Sequence of chain 1.A:
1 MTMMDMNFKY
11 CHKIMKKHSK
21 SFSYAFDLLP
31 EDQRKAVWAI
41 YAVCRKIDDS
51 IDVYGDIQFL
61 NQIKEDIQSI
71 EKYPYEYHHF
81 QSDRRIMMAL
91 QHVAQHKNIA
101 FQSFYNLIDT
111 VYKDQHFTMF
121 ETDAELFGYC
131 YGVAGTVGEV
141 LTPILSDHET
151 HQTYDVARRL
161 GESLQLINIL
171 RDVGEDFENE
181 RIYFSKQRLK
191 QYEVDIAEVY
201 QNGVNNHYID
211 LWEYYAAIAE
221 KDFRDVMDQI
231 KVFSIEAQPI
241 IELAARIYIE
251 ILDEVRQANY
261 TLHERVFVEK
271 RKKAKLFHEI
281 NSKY

A small-molecule ligand and the protein it binds are described below.
Small molecule (SMILES): O[C@]1(c2ccc(-c3ccccc3)cc2)CN2CCC1CC2

Binding-site contacts:
Ligand atom CAB contacts residue LEU141 of chain 1.A at 4.0 Å (hydrophobic).
Ligand atom CAQ contacts residue VAL137 of chain 1.A at 3.8 Å (hydrophobic).
Ligand atom CAN contacts residue ARG45 of chain 1.A at 2.8 Å.
Ligand atom NAT contacts residue ASP48 of chain 1.A at 4.0 Å.
Ligand atom CAM contacts residue ASP48 of chain 1.A at 3.8 Å.
Ligand atom CAD contacts residue GLY138 of chain 1.A at 3.5 Å.
Ligand atom CAK contacts residue VAL133 of chain 1.A at 3.4 Å (hydrophobic).
Ligand atom CAN contacts residue ASP48 of chain 1.A at 3.7 Å.
Ligand atom CAF contacts residue GLY138 of chain 1.A at 3.7 Å.
Ligand atom CAP contacts residue LEU164 of chain 1.A at 4.1 Å (hydrophobic).
Ligand atom OAA contacts residue TYR41 of chain 1.A at 4.2 Å.
Ligand atom CAD contacts residue ALA157 of chain 1.A at 4.0 Å (hydrophobic).
Ligand atom CAC contacts residue LEU141 of chain 1.A at 3.8 Å (hydrophobic).
Ligand atom CAD contacts residue GLY161 of chain 1.A at 3.6 Å.
Ligand atom CAL contacts residue ASN168 of chain 1.A at 4.3 Å.
Ligand atom CAH contacts residue ALA134 of chain 1.A at 3.8 Å (hydrophobic).
Ligand atom CAF contacts residue VAL137 of chain 1.A at 4.1 Å (hydrophobic).
Ligand atom CAF contacts residue GLY161 of chain 1.A at 3.5 Å.
Ligand atom CAE contacts residue LEU141 of chain 1.A at 4.0 Å (hydrophobic).
Ligand atom CAB contacts residue GLY138 of chain 1.A at 4.2 Å.
Ligand atom CAF contacts residue LEU164 of chain 1.A at 4.3 Å (hydrophobic).
Ligand atom CAS contacts residue GLN165 of chain 1.A at 3.6 Å.
Ligand atom CAE contacts residue LEU164 of chain 1.A at 3.9 Å (hydrophobic).
Ligand atom CAB contacts residue LEU160 of chain 1.A at 3.9 Å (hydrophobic).
Ligand atom CAD contacts residue LEU164 of chain 1.A at 4.3 Å (hydrophobic).
Ligand atom CAF contacts residue ALA134 of chain 1.A at 3.7 Å (hydrophobic).
Ligand atom NAT contacts residue ARG45 of chain 1.A at 3.8 Å.
Ligand atom CAL contacts residue GLN165 of chain 1.A at 4.4 Å.
Ligand atom CAP contacts residue VAL137 of chain 1.A at 4.0 Å (hydrophobic).
Ligand atom CAC contacts residue PHE26 of chain 1.A at 4.2 Å (hydrophobic).
Ligand atom CAJ contacts residue GLN165 of chain 1.A at 4.3 Å.
Ligand atom CAL contacts residue ARG45 of chain 1.A at 3.9 Å.
Ligand atom CAG contacts residue VAL137 of chain 1.A at 3.4 Å (hydrophobic).
Ligand atom CAK contacts residue GLN165 of chain 1.A at 3.4 Å.
Ligand atom CAM contacts residue VAL133 of chain 1.A at 3.5 Å (hydrophobic).
Ligand atom CAB contacts residue LEU164 of chain 1.A at 4.2 Å (hydrophobic).
Ligand atom CAC contacts residue LEU164 of chain 1.A at 4.0 Å (hydrophobic).
Ligand atom CAJ contacts residue ALA134 of chain 1.A at 3.8 Å (hydrophobic).
Ligand atom CAI contacts residue TYR41 of chain 1.A at 4.1 Å (hydrophobic).
Ligand atom CAI contacts residue VAL137 of chain 1.A at 4.0 Å (hydrophobic).